Binding-site contacts:
Ligand atom C3' contacts residue DA1 of chain 1.PD at 2.6 Å.
Ligand atom O5' contacts residue DA1 of chain 1.PD at 4.3 Å.
Ligand atom C2' contacts residue DA1 of chain 1.PD at 3.1 Å.
Ligand atom C5' contacts residue DA1 of chain 1.PD at 4.4 Å.
Ligand atom O3' contacts residue DA1 of chain 1.PD at 1.6 Å.
Ligand atom O3' contacts residue PRO205 of chain 1.DA at 4.2 Å.
Ligand atom C4' contacts residue DA1 of chain 1.PD at 3.9 Å.
Ligand atom C5' contacts residue PRO205 of chain 1.DA at 4.5 Å (hydrophobic).

The small molecule below binds the protein below.
Small molecule (SMILES): Nc1ccn([C@H]2C[C@H](O)[C@@H](COP(=O)(O)O)O2)c(=O)n1

Sequence of chain 1.DA:
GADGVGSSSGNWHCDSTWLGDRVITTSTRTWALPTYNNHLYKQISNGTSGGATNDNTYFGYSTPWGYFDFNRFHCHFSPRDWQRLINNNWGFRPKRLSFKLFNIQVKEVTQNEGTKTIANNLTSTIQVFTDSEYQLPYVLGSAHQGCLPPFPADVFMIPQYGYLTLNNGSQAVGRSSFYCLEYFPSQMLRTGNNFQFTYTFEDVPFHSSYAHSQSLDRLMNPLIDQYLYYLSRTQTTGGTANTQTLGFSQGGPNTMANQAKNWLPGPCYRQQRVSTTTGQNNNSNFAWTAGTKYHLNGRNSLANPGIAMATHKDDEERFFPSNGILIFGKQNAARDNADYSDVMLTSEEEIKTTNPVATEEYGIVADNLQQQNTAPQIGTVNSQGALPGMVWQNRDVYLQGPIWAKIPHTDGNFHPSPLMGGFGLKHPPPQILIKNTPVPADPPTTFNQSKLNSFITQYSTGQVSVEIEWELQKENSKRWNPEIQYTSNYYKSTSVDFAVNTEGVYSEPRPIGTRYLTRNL